A protein and the small-molecule ligand that binds it are described below.
Small molecule (SMILES): Cc1cnc(Nc2ccc(N3CCN(C)CC3)cc2)nc1Nc1cccc(S(=O)(=O)NC(C)(C)C)c1

Binding-site contacts:
Ligand atom C25 contacts residue GLY24 of chain 1.A at 3.5 Å.
Ligand atom N4 contacts residue LEU23 of chain 1.A at 3.5 Å.
Ligand atom C8 contacts residue GLY103 of chain 1.A at 3.4 Å.
Ligand atom C4 contacts residue LEU23 of chain 1.A at 3.7 Å (hydrophobic).
Ligand atom C3 contacts residue GLU98 of chain 1.A at 3.1 Å.
Ligand atom N3 contacts residue LEU151 of chain 1.A at 3.5 Å.
Ligand atom C25 contacts residue LYS25 of chain 1.A at 3.6 Å.
Ligand atom N4 contacts residue LEU100 of chain 1.A at 3.0 Å (h-bond).
Ligand atom C1 contacts residue LEU151 of chain 1.A at 3.1 Å (hydrophobic).
Ligand atom C5 contacts residue LEU151 of chain 1.A at 3.8 Å (hydrophobic).
Ligand atom C7 contacts residue LEU100 of chain 1.A at 3.3 Å (hydrophobic).
Ligand atom N2 contacts residue ALA48 of chain 1.A at 3.6 Å.
Ligand atom C19 contacts residue GLY24 of chain 1.A at 3.8 Å.
Ligand atom C3 contacts residue ALA48 of chain 1.A at 3.2 Å (hydrophobic).
Ligand atom C2 contacts residue LEU151 of chain 1.A at 3.3 Å (hydrophobic).
Ligand atom C20 contacts residue GLY24 of chain 1.A at 3.8 Å.
Ligand atom C15 contacts residue LEU23 of chain 1.A at 3.6 Å (hydrophobic).
Ligand atom N2 contacts residue GLU98 of chain 1.A at 3.7 Å.
Ligand atom C9 contacts residue GLY103 of chain 1.A at 3.5 Å.
Ligand atom C5 contacts residue GLY161 of chain 1.A at 3.5 Å.
Ligand atom N7 contacts residue ASP162 of chain 1.A at 3.7 Å.
Ligand atom O2 contacts residue ASN149 of chain 1.A at 3.2 Å.
Ligand atom N2 contacts residue LEU100 of chain 1.A at 3.1 Å (h-bond).
Ligand atom C5 contacts residue VAL79 of chain 1.A at 3.8 Å (hydrophobic).
Ligand atom N1 contacts residue LEU151 of chain 1.A at 3.3 Å.
Ligand atom C14 contacts residue LEU23 of chain 1.A at 3.6 Å (hydrophobic).
Ligand atom C19 contacts residue LEU23 of chain 1.A at 3.7 Å (hydrophobic).
Ligand atom N4 contacts residue TYR99 of chain 1.A at 3.6 Å.
Ligand atom N2 contacts residue TYR99 of chain 1.A at 3.7 Å.
Ligand atom C7 contacts residue TYR99 of chain 1.A at 3.5 Å (hydrophobic).
Ligand atom C6 contacts residue LEU23 of chain 1.A at 3.6 Å (hydrophobic).
Ligand atom C3 contacts residue LEU100 of chain 1.A at 3.8 Å (hydrophobic).
Ligand atom C10 contacts residue GLY103 of chain 1.A at 3.7 Å.
Ligand atom C7 contacts residue LEU23 of chain 1.A at 3.8 Å (hydrophobic).
Ligand atom C7 contacts residue GLY103 of chain 1.A at 3.6 Å.
Ligand atom C6 contacts residue LEU100 of chain 1.A at 3.4 Å (hydrophobic).
Ligand atom C2 contacts residue ALA48 of chain 1.A at 3.7 Å (hydrophobic).
Ligand atom O2 contacts residue ASP162 of chain 1.A at 3.5 Å.
Ligand atom C5 contacts residue MET97 of chain 1.A at 3.7 Å (hydrophobic).
Ligand atom C26 contacts residue GLY26 of chain 1.A at 3.6 Å.

Sequence of chain 1.A:
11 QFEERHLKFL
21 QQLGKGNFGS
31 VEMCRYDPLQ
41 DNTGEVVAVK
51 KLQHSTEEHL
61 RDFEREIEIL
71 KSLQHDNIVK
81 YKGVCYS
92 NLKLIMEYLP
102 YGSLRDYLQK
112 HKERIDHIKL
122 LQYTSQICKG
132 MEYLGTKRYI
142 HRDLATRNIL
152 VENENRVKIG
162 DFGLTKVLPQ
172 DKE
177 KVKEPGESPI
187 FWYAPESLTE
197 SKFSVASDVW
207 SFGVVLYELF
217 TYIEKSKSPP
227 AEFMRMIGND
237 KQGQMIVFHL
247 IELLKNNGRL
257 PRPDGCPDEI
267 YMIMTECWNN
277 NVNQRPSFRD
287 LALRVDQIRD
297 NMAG